Sequence of chain 1.B:
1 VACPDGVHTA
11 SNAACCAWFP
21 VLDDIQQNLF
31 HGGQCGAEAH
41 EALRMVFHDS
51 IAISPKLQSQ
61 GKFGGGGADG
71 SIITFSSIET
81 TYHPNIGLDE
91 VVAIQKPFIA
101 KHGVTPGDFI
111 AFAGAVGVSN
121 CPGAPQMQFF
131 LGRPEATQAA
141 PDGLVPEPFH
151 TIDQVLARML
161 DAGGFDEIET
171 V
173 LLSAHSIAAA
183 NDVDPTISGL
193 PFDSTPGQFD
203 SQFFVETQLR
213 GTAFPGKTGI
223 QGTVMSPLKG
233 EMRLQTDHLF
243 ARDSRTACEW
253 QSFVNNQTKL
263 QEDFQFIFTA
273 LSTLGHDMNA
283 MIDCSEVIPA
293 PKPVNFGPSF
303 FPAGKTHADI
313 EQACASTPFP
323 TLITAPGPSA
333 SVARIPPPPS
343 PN

Binding-site contacts:
Ligand atom O3 contacts residue THR319 of chain 1.B at 4.2 Å.
Ligand atom C1 contacts residue CYS250 of chain 1.B at 4.5 Å (hydrophobic).
Ligand atom O2 contacts residue THR319 of chain 1.B at 3.7 Å.
Ligand atom O5 contacts residue CYS316 of chain 1.B at 4.3 Å.
Ligand atom C6 contacts residue FUC3 of chain 1.C at 3.1 Å.
Ligand atom C6 contacts residue THR319 of chain 1.B at 3.8 Å.
Ligand atom O5 contacts residue THR319 of chain 1.B at 2.3 Å (h-bond).
Ligand atom C1 contacts residue CYS316 of chain 1.B at 3.6 Å (hydrophobic).
Ligand atom O6 contacts residue THR319 of chain 1.B at 3.1 Å.
Ligand atom C4 contacts residue THR319 of chain 1.B at 3.4 Å.
Ligand atom O4 contacts residue THR319 of chain 1.B at 4.3 Å.
Ligand atom C4 contacts residue FUC3 of chain 1.C at 4.2 Å.
Ligand atom C3 contacts residue THR319 of chain 1.B at 2.9 Å.
Ligand atom C2 contacts residue THR319 of chain 1.B at 2.4 Å.
Ligand atom C1 contacts residue THR319 of chain 1.B at 1.4 Å.
Ligand atom O2 contacts residue CYS250 of chain 1.B at 4.3 Å.
Ligand atom O6 contacts residue FUC3 of chain 1.C at 4.0 Å.
Ligand atom C1 contacts residue SER318 of chain 1.B at 3.7 Å.
Ligand atom O4 contacts residue FUC3 of chain 1.C at 4.5 Å.
Ligand atom C5 contacts residue THR319 of chain 1.B at 2.6 Å.
Ligand atom C5 contacts residue FUC3 of chain 1.C at 4.1 Å.
Ligand atom O2 contacts residue SER318 of chain 1.B at 3.8 Å.
Ligand atom O5 contacts residue FUC3 of chain 1.C at 4.3 Å.
Ligand atom C2 contacts residue SER318 of chain 1.B at 3.5 Å.

The protein below binds the small molecule below.
Small molecule (SMILES): OC[C@H]1O[C@H](O)[C@@H](O)[C@@H](O)[C@@H]1O